The protein below binds the small molecule below.
Small molecule (SMILES): [N-]=[N+]=NC[C@H](O)c1ccc([N+](=O)[O-])cc1

Sequence of chain 1.A:
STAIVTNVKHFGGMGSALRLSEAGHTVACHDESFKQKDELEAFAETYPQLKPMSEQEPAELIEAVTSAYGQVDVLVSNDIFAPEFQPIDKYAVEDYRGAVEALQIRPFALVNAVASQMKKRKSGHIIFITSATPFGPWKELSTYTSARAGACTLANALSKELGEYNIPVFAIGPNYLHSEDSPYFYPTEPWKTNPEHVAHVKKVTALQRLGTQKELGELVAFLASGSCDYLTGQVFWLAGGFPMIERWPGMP

Sequence of chain 1.C:
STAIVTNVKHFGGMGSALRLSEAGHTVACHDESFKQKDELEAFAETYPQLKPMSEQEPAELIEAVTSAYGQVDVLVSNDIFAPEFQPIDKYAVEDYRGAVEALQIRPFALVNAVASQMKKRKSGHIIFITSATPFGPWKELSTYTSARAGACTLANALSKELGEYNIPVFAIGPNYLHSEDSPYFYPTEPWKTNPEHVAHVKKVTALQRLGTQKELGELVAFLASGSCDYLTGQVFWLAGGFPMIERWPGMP

Binding-site contacts:
Ligand atom O3 contacts residue TYR145 of chain 1.C at 2.7 Å (h-bond).
Ligand atom C9 contacts residue TYR145 of chain 1.C at 3.8 Å (hydrophobic).
Ligand atom N7 contacts residue PHE12 of chain 1.C at 3.7 Å.
Ligand atom N6 contacts residue ASN176 of chain 1.C at 3.5 Å.
Ligand atom N6 contacts residue PRO175 of chain 1.C at 3.8 Å.
Ligand atom O3 contacts residue PRO175 of chain 1.C at 3.9 Å.
Ligand atom N5 contacts residue PHE186 of chain 1.C at 3.5 Å.
Ligand atom C12 contacts residue TRP139 of chain 1.C at 3.5 Å (hydrophobic).
Ligand atom N5 contacts residue ASN176 of chain 1.C at 3.8 Å.
Ligand atom N7 contacts residue TYR187 of chain 1.C at 3.9 Å.
Ligand atom O15 contacts residue TRP249 of chain 1.A at 3.3 Å.
Ligand atom N6 contacts residue LEU178 of chain 1.C at 3.8 Å.
Ligand atom C11 contacts residue TRP139 of chain 1.C at 3.1 Å (hydrophobic).
Ligand atom O3 contacts residue SER132 of chain 1.C at 2.5 Å (h-bond).
Ligand atom C9 contacts residue PHE186 of chain 1.C at 3.4 Å (hydrophobic).
Ligand atom N5 contacts residue TYR187 of chain 1.C at 3.1 Å.
Ligand atom N13 contacts residue PHE86 of chain 1.C at 3.8 Å.
Ligand atom C2 contacts residue ASN176 of chain 1.C at 4.0 Å.
Ligand atom C1 contacts residue PHE12 of chain 1.C at 3.7 Å (hydrophobic).
Ligand atom O14 contacts residue PRO84 of chain 1.C at 3.6 Å.
Ligand atom N7 contacts residue PRO175 of chain 1.C at 3.6 Å.
Ligand atom C1 contacts residue PRO175 of chain 1.C at 3.7 Å (hydrophobic).
Ligand atom C2 contacts residue TYR145 of chain 1.C at 3.6 Å (hydrophobic).
Ligand atom C2 contacts residue SER132 of chain 1.C at 3.6 Å.
Ligand atom N7 contacts residue LEU178 of chain 1.C at 3.0 Å.
Ligand atom N13 contacts residue TRP249 of chain 1.A at 3.7 Å.
Ligand atom C11 contacts residue TRP249 of chain 1.A at 3.5 Å (hydrophobic).
Ligand atom N7 contacts residue ASN176 of chain 1.C at 3.5 Å (h-bond).
Ligand atom N6 contacts residue TYR177 of chain 1.C at 3.6 Å.
Ligand atom C1 contacts residue PHE186 of chain 1.C at 3.4 Å (hydrophobic).
Ligand atom C8 contacts residue TYR145 of chain 1.C at 3.0 Å (hydrophobic).
Ligand atom C12 contacts residue ASN176 of chain 1.C at 3.7 Å.
Ligand atom C2 contacts residue PRO175 of chain 1.C at 3.8 Å (hydrophobic).
Ligand atom C8 contacts residue PHE186 of chain 1.C at 3.4 Å (hydrophobic).
Ligand atom N7 contacts residue TYR177 of chain 1.C at 3.6 Å.
Ligand atom N6 contacts residue TYR187 of chain 1.C at 3.5 Å.
Ligand atom C12 contacts residue TYR187 of chain 1.C at 3.9 Å (hydrophobic).
Ligand atom O15 contacts residue PHE86 of chain 1.C at 2.9 Å.
Ligand atom C4 contacts residue TYR145 of chain 1.C at 3.7 Å (hydrophobic).
Ligand atom N6 contacts residue PHE12 of chain 1.C at 3.7 Å.